Binding-site contacts:
Ligand atom C5 contacts residue ASN27 of chain 2.G at 3.5 Å.
Ligand atom C8 contacts residue ASN27 of chain 2.G at 4.1 Å.
Ligand atom C2 contacts residue ASN27 of chain 2.G at 2.6 Å.
Ligand atom C4 contacts residue ASN27 of chain 2.G at 4.3 Å.
Ligand atom N2 contacts residue ASN27 of chain 2.G at 3.0 Å (h-bond).
Ligand atom C7 contacts residue ASN27 of chain 2.G at 4.1 Å.
Ligand atom C3 contacts residue ASN27 of chain 2.G at 4.0 Å.
Ligand atom C1 contacts residue ASN27 of chain 2.G at 1.5 Å.
Ligand atom O7 contacts residue THR29 of chain 2.G at 4.3 Å.
Ligand atom O5 contacts residue ASN27 of chain 2.G at 2.3 Å (h-bond).

Sequence of chain 2.G:
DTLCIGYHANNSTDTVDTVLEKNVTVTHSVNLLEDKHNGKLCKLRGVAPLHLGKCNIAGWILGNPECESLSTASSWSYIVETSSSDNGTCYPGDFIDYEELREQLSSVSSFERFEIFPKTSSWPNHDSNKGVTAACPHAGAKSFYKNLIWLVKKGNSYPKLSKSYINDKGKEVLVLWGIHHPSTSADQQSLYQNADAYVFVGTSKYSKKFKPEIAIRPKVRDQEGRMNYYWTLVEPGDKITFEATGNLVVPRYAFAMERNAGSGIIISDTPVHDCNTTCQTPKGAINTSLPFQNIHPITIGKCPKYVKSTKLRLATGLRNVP

This small molecule binds to this protein.
Small molecule (SMILES): CC(=O)N[C@@H]1[C@@H](O)[C@H](O)[C@@H](CO)O[C@H]1O